Binding-site contacts:
Ligand atom CAF contacts residue TYR150 of chain 1.A at 4.3 Å (hydrophobic).
Ligand atom CAC contacts residue GLU147 of chain 1.A at 3.5 Å.
Ligand atom CAC contacts residue ASP146 of chain 1.A at 3.9 Å.
Ligand atom OAG contacts residue GLU34 of chain 1.A at 3.0 Å (salt-bridge).
Ligand atom OAG contacts residue TYR150 of chain 1.A at 4.1 Å.
Ligand atom CAF contacts residue GLU34 of chain 1.A at 4.3 Å.
Ligand atom CAF contacts residue ARG113 of chain 1.A at 4.2 Å.
Ligand atom OAG contacts residue ARG113 of chain 1.A at 3.6 Å.
Ligand atom NAE contacts residue TYR150 of chain 1.A at 3.6 Å.
Ligand atom CAB contacts residue PHE85 of chain 1.A at 4.2 Å (hydrophobic).
Ligand atom CAD contacts residue TYR150 of chain 1.A at 3.8 Å (hydrophobic).
Ligand atom OAG contacts residue GLU36 of chain 1.A at 4.4 Å.
Ligand atom NAA contacts residue PHE85 of chain 1.A at 3.9 Å.
Ligand atom CAF contacts residue PHE85 of chain 1.A at 4.0 Å (hydrophobic).
Ligand atom NAA contacts residue ARG113 of chain 1.A at 3.8 Å.
Ligand atom CAB contacts residue GLU147 of chain 1.A at 3.4 Å.
Ligand atom CAD contacts residue ASP146 of chain 1.A at 3.8 Å.
Ligand atom OAG contacts residue PHE85 of chain 1.A at 4.1 Å.

Sequence of chain 1.A:
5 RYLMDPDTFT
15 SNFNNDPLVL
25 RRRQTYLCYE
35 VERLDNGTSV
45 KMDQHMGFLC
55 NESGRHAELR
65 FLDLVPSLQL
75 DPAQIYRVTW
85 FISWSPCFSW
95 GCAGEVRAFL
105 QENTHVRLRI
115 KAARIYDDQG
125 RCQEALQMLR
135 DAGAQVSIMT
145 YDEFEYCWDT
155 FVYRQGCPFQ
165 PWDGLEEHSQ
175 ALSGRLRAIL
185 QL

This small molecule binds to this protein.
Small molecule (SMILES): Oc1ncccn1